Binding-site contacts:
Ligand atom O4 contacts residue TRP55 of chain 1.K at 3.3 Å (h-bond).
Ligand atom O3 contacts residue THR19 of chain 1.K at 3.0 Å (h-bond).
Ligand atom O5 contacts residue TRP55 of chain 1.K at 3.5 Å.
Ligand atom C2 contacts residue ASN214 of chain 1.I at 2.5 Å.
Ligand atom O6 contacts residue ILE81 of chain 1.K at 3.3 Å.
Ligand atom N2 contacts residue ASN214 of chain 1.I at 3.0 Å (h-bond).
Ligand atom C3 contacts residue ASP73 of chain 1.K at 3.3 Å.
Ligand atom C4 contacts residue VAL67 of chain 1.K at 3.4 Å (hydrophobic).
Ligand atom O7 contacts residue TRP55 of chain 1.K at 3.1 Å.
Ligand atom O4 contacts residue THR19 of chain 1.K at 3.0 Å (h-bond).
Ligand atom C2 contacts residue SER57 of chain 1.K at 3.5 Å.
Ligand atom O6 contacts residue ASP73 of chain 1.K at 2.4 Å (salt-bridge).
Ligand atom O5 contacts residue VAL72 of chain 1.K at 3.4 Å.
Ligand atom O4 contacts residue GLU85 of chain 1.K at 3.2 Å.
Ligand atom O6 contacts residue LEU68 of chain 1.K at 3.4 Å.
Ligand atom O5 contacts residue SER70 of chain 1.K at 3.5 Å.
Ligand atom C6 contacts residue VAL67 of chain 1.K at 3.4 Å (hydrophobic).
Ligand atom C6 contacts residue ASP73 of chain 1.K at 3.3 Å.
Ligand atom C5 contacts residue VAL67 of chain 1.K at 3.5 Å (hydrophobic).
Ligand atom C3 contacts residue ALA71 of chain 1.K at 3.5 Å (hydrophobic).
Ligand atom O2 contacts residue SER58 of chain 1.K at 3.6 Å.
Ligand atom O3 contacts residue ARG64 of chain 1.K at 3.4 Å.
Ligand atom O6 contacts residue SER57 of chain 1.K at 2.9 Å (h-bond).
Ligand atom C6 contacts residue ILE69 of chain 1.K at 3.5 Å (hydrophobic).
Ligand atom O5 contacts residue SER58 of chain 1.K at 3.3 Å.
Ligand atom O4 contacts residue SER70 of chain 1.K at 3.3 Å (h-bond).
Ligand atom N2 contacts residue ASP73 of chain 1.K at 3.3 Å (salt-bridge).
Ligand atom C1 contacts residue SER57 of chain 1.K at 3.2 Å.
Ligand atom O5 contacts residue SER57 of chain 1.K at 3.1 Å (h-bond).
Ligand atom O6 contacts residue SER83 of chain 1.K at 3.2 Å (h-bond).
Ligand atom O4 contacts residue VAL67 of chain 1.K at 2.2 Å (h-bond).
Ligand atom C6 contacts residue SER57 of chain 1.K at 3.2 Å.
Ligand atom C7 contacts residue ASP73 of chain 1.K at 3.6 Å.
Ligand atom C1 contacts residue ASN214 of chain 1.I at 1.4 Å.
Ligand atom O3 contacts residue ASP73 of chain 1.K at 2.8 Å (salt-bridge).
Ligand atom O5 contacts residue ASN214 of chain 1.I at 2.3 Å (h-bond).
Ligand atom O3 contacts residue GLY65 of chain 1.K at 3.1 Å (h-bond).
Ligand atom O6 contacts residue ILE69 of chain 1.K at 2.5 Å (h-bond).
Ligand atom C1 contacts residue ALA71 of chain 1.K at 3.5 Å (hydrophobic).
Ligand atom O2 contacts residue ALA59 of chain 1.K at 3.5 Å (h-bond).

Sequence of chain 1.K:
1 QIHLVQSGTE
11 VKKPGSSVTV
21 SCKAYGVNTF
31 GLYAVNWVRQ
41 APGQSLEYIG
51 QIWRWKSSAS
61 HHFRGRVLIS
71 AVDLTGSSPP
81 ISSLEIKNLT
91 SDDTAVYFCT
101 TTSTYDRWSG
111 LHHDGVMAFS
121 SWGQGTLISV

The small molecule below binds the protein below.
Small molecule (SMILES): CC(=O)N[C@H]1[C@H](O[C@H]2[C@H](O)[C@@H](NC(C)=O)CO[C@@H]2CO)O[C@H](CO)[C@@H](O[C@@H]2O[C@H](CO[C@H]3O[C@H](CO[C@H]4O[C@H](CO)[C@@H](O)[C@H](O)[C@@H]4O[C@H]4O[C@H](CO)[C@@H](O)[C@H](O)[C@@H]4O)[C@@H](O)[C@H](O)[C@@H]3O)[C@@H](O)[C@H](O[C@H]3O[C@H](CO)[C@@H](O)[C@H](O)[C@@H]3O[C@H]3O[C@H](CO)[C@@H](O)[C@H](O)[C@@H]3O[C@H]3O[C@H](CO)[C@@H](O)[C@H](O)[C@@H]3O)[C@@H]2O)[C@@H]1O

Sequence of chain 1.I:
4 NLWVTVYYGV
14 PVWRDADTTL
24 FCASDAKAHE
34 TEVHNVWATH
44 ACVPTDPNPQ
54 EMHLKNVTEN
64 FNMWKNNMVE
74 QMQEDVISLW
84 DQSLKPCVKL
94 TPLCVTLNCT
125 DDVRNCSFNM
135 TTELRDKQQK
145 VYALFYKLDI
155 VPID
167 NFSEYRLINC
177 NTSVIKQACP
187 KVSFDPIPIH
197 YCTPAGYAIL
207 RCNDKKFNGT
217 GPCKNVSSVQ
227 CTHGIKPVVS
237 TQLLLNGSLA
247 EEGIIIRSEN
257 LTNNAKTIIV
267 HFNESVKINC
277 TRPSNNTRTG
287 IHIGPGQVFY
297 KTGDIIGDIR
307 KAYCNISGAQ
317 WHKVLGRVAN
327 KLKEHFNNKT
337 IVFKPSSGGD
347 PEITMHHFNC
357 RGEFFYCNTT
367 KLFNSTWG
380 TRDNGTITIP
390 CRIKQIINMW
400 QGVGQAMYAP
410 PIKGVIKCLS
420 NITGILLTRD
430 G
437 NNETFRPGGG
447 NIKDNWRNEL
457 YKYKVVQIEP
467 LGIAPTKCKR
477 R